Sequence of chain 2.A:
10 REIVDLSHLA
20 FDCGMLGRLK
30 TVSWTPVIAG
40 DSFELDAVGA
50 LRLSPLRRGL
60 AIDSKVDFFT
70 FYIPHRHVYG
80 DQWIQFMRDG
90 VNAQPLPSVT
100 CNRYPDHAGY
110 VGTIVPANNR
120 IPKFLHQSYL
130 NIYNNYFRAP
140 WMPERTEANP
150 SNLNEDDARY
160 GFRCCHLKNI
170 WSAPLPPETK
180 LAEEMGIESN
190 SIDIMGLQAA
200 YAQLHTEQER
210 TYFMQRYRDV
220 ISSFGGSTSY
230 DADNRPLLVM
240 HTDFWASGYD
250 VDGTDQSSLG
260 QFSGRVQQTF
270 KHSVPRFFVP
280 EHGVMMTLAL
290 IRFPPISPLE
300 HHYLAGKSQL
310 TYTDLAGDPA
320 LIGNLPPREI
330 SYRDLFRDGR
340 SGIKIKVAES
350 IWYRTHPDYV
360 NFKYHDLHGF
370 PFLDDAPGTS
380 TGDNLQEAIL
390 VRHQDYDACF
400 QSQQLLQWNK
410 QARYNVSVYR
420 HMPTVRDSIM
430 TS

This protein binds this small molecule.
Small molecule (SMILES): Nc1ncnc2c1N1CN2[C@H]2C[C@]3(OP3(O)(O)OC[C@H]3OCC[C@@H]3O[P](=O)(O)OC[C@H]3O[C@@H]1C[C@@H]3O)[C@@H](CO[P](=O)(O)O[C@H]1CCO[C@@H]1COP(=O)=O)O2

Sequence of chain 1.C:
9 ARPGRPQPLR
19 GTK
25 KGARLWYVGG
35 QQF

Sequence of chain 1.A:
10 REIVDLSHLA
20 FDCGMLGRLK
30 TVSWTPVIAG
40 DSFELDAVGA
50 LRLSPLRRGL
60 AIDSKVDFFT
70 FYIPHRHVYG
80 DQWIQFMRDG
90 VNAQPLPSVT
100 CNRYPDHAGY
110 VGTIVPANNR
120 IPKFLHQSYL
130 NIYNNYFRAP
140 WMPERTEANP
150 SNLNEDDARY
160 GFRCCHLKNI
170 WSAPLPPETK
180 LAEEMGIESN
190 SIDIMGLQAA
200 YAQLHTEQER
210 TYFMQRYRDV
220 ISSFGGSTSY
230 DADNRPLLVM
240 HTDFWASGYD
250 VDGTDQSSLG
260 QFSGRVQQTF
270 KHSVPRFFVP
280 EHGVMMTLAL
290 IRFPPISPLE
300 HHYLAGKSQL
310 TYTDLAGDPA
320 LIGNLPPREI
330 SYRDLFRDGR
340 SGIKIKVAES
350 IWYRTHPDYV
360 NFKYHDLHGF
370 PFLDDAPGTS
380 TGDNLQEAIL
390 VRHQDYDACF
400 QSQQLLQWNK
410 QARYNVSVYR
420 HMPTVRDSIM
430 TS

Binding-site contacts:
Ligand atom O5' contacts residue ARG28 of chain 1.C at 3.4 Å.
Ligand atom C6 contacts residue GLU208 of chain 1.A at 2.6 Å.
Ligand atom O3' contacts residue ARG28 of chain 1.C at 3.5 Å (salt-bridge).
Ligand atom P contacts residue DC1 of chain 1.H at 2.5 Å.
Ligand atom C4' contacts residue DC1 of chain 1.H at 2.8 Å.
Ligand atom P contacts residue ARG425 of chain 2.A at 3.5 Å.
Ligand atom C5' contacts residue ARG28 of chain 1.C at 3.1 Å.
Ligand atom OP1 contacts residue ARG28 of chain 1.C at 3.2 Å (salt-bridge).
Ligand atom N6 contacts residue GLU208 of chain 1.A at 3.4 Å (salt-bridge).
Ligand atom C1' contacts residue PHE212 of chain 1.A at 3.5 Å (hydrophobic).
Ligand atom O5' contacts residue ARG425 of chain 2.A at 2.8 Å.
Ligand atom O5' contacts residue TYR31 of chain 1.C at 3.4 Å (h-bond).
Ligand atom C5' contacts residue DC1 of chain 1.H at 2.3 Å.
Ligand atom O4' contacts residue PHE212 of chain 1.A at 3.4 Å.
Ligand atom C4 contacts residue GLU208 of chain 1.A at 3.4 Å.
Ligand atom C1' contacts residue ALA27 of chain 1.C at 3.8 Å (hydrophobic).
Ligand atom OP2 contacts residue ARG425 of chain 2.A at 3.8 Å.
Ligand atom N1 contacts residue GLU208 of chain 1.A at 1.5 Å (salt-bridge).
Ligand atom C1' contacts residue DC1 of chain 1.E at 3.6 Å.
Ligand atom OP2 contacts residue DC1 of chain 1.H at 2.0 Å.
Ligand atom N3 contacts residue PHE212 of chain 1.A at 2.9 Å.
Ligand atom N3 contacts residue ARG425 of chain 2.A at 3.1 Å (salt-bridge).
Ligand atom C5' contacts residue TYR31 of chain 1.C at 2.9 Å (hydrophobic).
Ligand atom OP2 contacts residue ASP426 of chain 2.A at 2.8 Å (salt-bridge).
Ligand atom C2 contacts residue GLU208 of chain 1.A at 1.6 Å.
Ligand atom N3 contacts residue GLU208 of chain 1.A at 2.7 Å (salt-bridge).
Ligand atom C2 contacts residue PHE212 of chain 1.A at 3.8 Å (hydrophobic).
Ligand atom OP1 contacts residue GLY34 of chain 1.C at 3.8 Å.
Ligand atom N1 contacts residue ARG425 of chain 2.A at 3.6 Å (salt-bridge).
Ligand atom O3' contacts residue ARG425 of chain 2.A at 3.8 Å.
Ligand atom O3' contacts residue THR423 of chain 2.A at 3.8 Å.
Ligand atom C4 contacts residue ARG425 of chain 2.A at 3.6 Å.
Ligand atom O4' contacts residue ARG425 of chain 2.A at 3.7 Å.
Ligand atom OP2 contacts residue THR423 of chain 2.A at 2.9 Å.
Ligand atom C3' contacts residue DC1 of chain 1.E at 2.9 Å.
Ligand atom C2' contacts residue DC1 of chain 1.E at 2.2 Å.
Ligand atom O5' contacts residue DC1 of chain 1.H at 2.6 Å.
Ligand atom C5 contacts residue GLU208 of chain 1.A at 3.4 Å.
Ligand atom C2 contacts residue ARG425 of chain 2.A at 3.1 Å.
Ligand atom O3' contacts residue DC1 of chain 1.E at 3.3 Å.